Sequence of chain 1.J:
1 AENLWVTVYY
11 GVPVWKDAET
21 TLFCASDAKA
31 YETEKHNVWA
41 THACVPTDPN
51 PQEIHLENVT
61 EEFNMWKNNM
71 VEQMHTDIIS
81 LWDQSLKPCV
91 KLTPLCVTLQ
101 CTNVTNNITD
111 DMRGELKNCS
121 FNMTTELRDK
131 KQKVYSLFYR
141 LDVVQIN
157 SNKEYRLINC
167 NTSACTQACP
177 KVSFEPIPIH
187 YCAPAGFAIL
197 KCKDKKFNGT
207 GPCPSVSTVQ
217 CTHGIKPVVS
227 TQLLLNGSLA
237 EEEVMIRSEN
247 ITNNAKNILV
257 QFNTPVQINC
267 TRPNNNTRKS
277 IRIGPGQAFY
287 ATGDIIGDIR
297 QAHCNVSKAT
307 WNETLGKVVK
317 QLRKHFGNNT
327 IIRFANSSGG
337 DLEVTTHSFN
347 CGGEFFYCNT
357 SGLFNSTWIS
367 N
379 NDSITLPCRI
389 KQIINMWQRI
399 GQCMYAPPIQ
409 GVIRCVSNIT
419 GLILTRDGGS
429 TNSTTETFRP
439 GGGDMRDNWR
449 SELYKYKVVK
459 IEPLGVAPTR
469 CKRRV

A small-molecule ligand and the protein it binds are described below.
Small molecule (SMILES): CC(=O)N[C@@H]1[C@@H](O)[C@H](O)[C@@H](CO)O[C@H]1O

Binding-site contacts:
Ligand atom C4 contacts residue ASN308 of chain 1.J at 4.2 Å.
Ligand atom C8 contacts residue ASN308 of chain 1.J at 3.3 Å.
Ligand atom C5 contacts residue TRP364 of chain 1.J at 4.3 Å (hydrophobic).
Ligand atom C1 contacts residue TRP364 of chain 1.J at 4.1 Å (hydrophobic).
Ligand atom C7 contacts residue ASN308 of chain 1.J at 3.3 Å.
Ligand atom O7 contacts residue ASN308 of chain 1.J at 3.9 Å.
Ligand atom C3 contacts residue ASN308 of chain 1.J at 3.8 Å.
Ligand atom C1 contacts residue ASN308 of chain 1.J at 1.4 Å.
Ligand atom O5 contacts residue ASN308 of chain 1.J at 2.3 Å (h-bond).
Ligand atom O5 contacts residue TRP364 of chain 1.J at 4.3 Å.
Ligand atom C5 contacts residue ASN308 of chain 1.J at 3.6 Å.
Ligand atom C2 contacts residue ASN308 of chain 1.J at 2.5 Å.
Ligand atom N2 contacts residue ASN308 of chain 1.J at 3.0 Å (h-bond).